A protein and the small-molecule ligand that binds it are described below.
Small molecule (SMILES): CO[C@H]1[C@@H](O)[C@H](O)[C@H](OC[C@@]23C[C@@H]4[C@H](C)CC[C@H]4[C@@]4(C=O)C[C@@H]2CC(C(C)C)[C@@]34C(=O)O)O[C@@H]1C

Binding-site contacts:
Ligand atom O56 contacts residue TYR519 of chain 1.EC at 3.9 Å.
Ligand atom O14 contacts residue MET520 of chain 1.EC at 4.0 Å.
Ligand atom O15 contacts residue SER521 of chain 1.EC at 3.7 Å.
Ligand atom O57 contacts residue VAL795 of chain 1.EC at 3.2 Å.
Ligand atom C10 contacts residue PHE796 of chain 1.EC at 3.3 Å (hydrophobic).
Ligand atom O15 contacts residue GLU522 of chain 1.EC at 3.5 Å (salt-bridge).
Ligand atom C52 contacts residue TYR519 of chain 1.EC at 3.6 Å (hydrophobic).
Ligand atom C53 contacts residue VAL795 of chain 1.EC at 3.7 Å (hydrophobic).
Ligand atom O17 contacts residue TYR519 of chain 1.EC at 3.9 Å.
Ligand atom O60 contacts residue MET794 of chain 1.EC at 3.4 Å (h-bond).
Ligand atom C65 contacts residue LEU517 of chain 1.EC at 3.8 Å (hydrophobic).
Ligand atom C6 contacts residue PHE727 of chain 1.EC at 3.6 Å (hydrophobic).
Ligand atom O19 contacts residue ALA560 of chain 1.EC at 3.3 Å.
Ligand atom C54 contacts residue VAL795 of chain 1.EC at 3.8 Å (hydrophobic).
Ligand atom C21 contacts residue GLN488 of chain 1.EC at 4.0 Å.
Ligand atom C4 contacts residue GLN488 of chain 1.EC at 4.2 Å.
Ligand atom C13 contacts residue GLN488 of chain 1.EC at 3.6 Å.
Ligand atom C53 contacts residue MET794 of chain 1.EC at 4.1 Å (hydrophobic).
Ligand atom C12 contacts residue PHE727 of chain 1.EC at 3.1 Å (hydrophobic).
Ligand atom C20 contacts residue VAL559 of chain 1.EC at 3.9 Å (hydrophobic).
Ligand atom C6 contacts residue PHE796 of chain 1.EC at 3.4 Å (hydrophobic).
Ligand atom C8 contacts residue TYR519 of chain 1.EC at 3.2 Å (hydrophobic).
Ligand atom O19 contacts residue GLU522 of chain 1.EC at 4.2 Å.
Ligand atom C11 contacts residue ALA560 of chain 1.EC at 3.5 Å (hydrophobic).
Ligand atom O57 contacts residue PHE796 of chain 1.EC at 2.5 Å (h-bond).
Ligand atom C20 contacts residue ALA560 of chain 1.EC at 4.1 Å (hydrophobic).
Ligand atom O17 contacts residue PHE796 of chain 1.EC at 3.8 Å.
Ligand atom C21 contacts residue VAL558 of chain 1.EC at 4.1 Å (hydrophobic).
Ligand atom C53 contacts residue PHE796 of chain 1.EC at 3.6 Å (hydrophobic).
Ligand atom C20 contacts residue VAL772 of chain 1.EC at 3.4 Å (hydrophobic).
Ligand atom C18 contacts residue TRP799 of chain 1.EC at 4.0 Å (hydrophobic).
Ligand atom C16 contacts residue PHE796 of chain 1.EC at 4.2 Å (hydrophobic).
Ligand atom O17 contacts residue PHE727 of chain 1.EC at 3.8 Å.
Ligand atom C7 contacts residue PHE796 of chain 1.EC at 4.2 Å (hydrophobic).
Ligand atom C53 contacts residue PHE727 of chain 1.EC at 4.1 Å (hydrophobic).
Ligand atom C5 contacts residue TYR519 of chain 1.EC at 4.1 Å (hydrophobic).
Ligand atom C56 contacts residue TYR519 of chain 1.EC at 4.0 Å (hydrophobic).
Ligand atom C18 contacts residue GLU522 of chain 1.EC at 4.2 Å.
Ligand atom C54 contacts residue MET794 of chain 1.EC at 3.3 Å (hydrophobic).
Ligand atom O14 contacts residue TYR519 of chain 1.EC at 2.8 Å.

Sequence of chain 1.EC:
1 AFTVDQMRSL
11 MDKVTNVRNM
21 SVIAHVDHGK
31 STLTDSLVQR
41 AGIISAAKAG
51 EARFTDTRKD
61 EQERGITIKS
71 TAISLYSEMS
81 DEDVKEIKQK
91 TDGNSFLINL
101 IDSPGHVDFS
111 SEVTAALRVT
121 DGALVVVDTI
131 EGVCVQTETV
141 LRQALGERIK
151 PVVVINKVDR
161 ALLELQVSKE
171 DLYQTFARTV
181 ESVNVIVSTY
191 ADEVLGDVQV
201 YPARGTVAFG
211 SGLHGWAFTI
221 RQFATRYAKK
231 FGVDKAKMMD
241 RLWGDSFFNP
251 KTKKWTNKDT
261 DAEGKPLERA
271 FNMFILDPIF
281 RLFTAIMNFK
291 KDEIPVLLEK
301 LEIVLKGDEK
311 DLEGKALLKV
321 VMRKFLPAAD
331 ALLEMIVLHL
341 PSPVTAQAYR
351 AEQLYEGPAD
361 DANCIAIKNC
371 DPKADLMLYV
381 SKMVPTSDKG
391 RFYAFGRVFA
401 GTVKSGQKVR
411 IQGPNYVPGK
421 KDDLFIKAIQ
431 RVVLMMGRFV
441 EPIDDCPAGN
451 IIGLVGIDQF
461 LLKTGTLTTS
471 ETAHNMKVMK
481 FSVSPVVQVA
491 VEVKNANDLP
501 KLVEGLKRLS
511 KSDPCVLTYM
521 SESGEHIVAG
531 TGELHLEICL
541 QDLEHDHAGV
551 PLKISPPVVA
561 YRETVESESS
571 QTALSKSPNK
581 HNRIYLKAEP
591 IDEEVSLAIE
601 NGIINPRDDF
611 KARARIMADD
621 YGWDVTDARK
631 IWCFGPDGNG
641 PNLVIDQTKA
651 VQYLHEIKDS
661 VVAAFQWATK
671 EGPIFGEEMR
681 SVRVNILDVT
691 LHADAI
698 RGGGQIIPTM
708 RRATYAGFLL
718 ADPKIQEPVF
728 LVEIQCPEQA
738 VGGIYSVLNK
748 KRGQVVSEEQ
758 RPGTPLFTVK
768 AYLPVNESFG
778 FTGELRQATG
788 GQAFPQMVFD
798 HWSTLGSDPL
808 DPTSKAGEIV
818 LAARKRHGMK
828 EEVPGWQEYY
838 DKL